Binding-site contacts:
Ligand atom O contacts residue ASN100 of chain 1.A at 2.8 Å (h-bond).
Ligand atom OD2 contacts residue ASN53 of chain 1.B at 3.5 Å.
Ligand atom OD1 contacts residue ASN53 of chain 1.B at 3.2 Å (h-bond).
Ligand atom OH contacts residue GLU100 of chain 1.B at 3.5 Å (salt-bridge).
Ligand atom CE2 contacts residue ARG99 of chain 1.B at 3.4 Å.
Ligand atom N contacts residue TYR57 of chain 1.B at 3.6 Å.
Ligand atom CD2 contacts residue GLU104 of chain 1.B at 3.3 Å.
Ligand atom OH contacts residue ASN105 of chain 1.B at 3.2 Å (h-bond).
Ligand atom CG2 contacts residue ASN53 of chain 1.B at 3.2 Å.
Ligand atom CE1 contacts residue ARG99 of chain 1.B at 3.6 Å.
Ligand atom CG2 contacts residue ARG101 of chain 1.B at 3.5 Å.
Ligand atom OH contacts residue GLU104 of chain 1.B at 3.5 Å.
Ligand atom N contacts residue TYR59 of chain 1.B at 3.5 Å (h-bond).
Ligand atom OD1 contacts residue ARG99 of chain 1.B at 3.5 Å (salt-bridge).
Ligand atom OD1 contacts residue GLY55 of chain 1.B at 3.2 Å (h-bond).
Ligand atom N contacts residue ASN53 of chain 1.B at 3.3 Å (h-bond).
Ligand atom OD2 contacts residue GLY55 of chain 1.B at 3.0 Å (h-bond).
Ligand atom CE2 contacts residue ASP97 of chain 1.A at 3.1 Å.
Ligand atom CB contacts residue ASN100 of chain 1.A at 3.2 Å.
Ligand atom CZ contacts residue GLU104 of chain 1.B at 3.6 Å.
Ligand atom OH contacts residue ARG101 of chain 1.B at 3.5 Å (salt-bridge).
Ligand atom CB contacts residue TYR59 of chain 1.B at 3.2 Å (hydrophobic).
Ligand atom OD2 contacts residue GLY54 of chain 1.B at 2.6 Å (h-bond).
Ligand atom CB contacts residue ASP97 of chain 1.A at 3.5 Å.
Ligand atom CG contacts residue SER52 of chain 1.B at 3.5 Å.
Ligand atom CG contacts residue GLY55 of chain 1.B at 3.1 Å.
Ligand atom CE2 contacts residue GLU104 of chain 1.B at 3.5 Å.
Ligand atom OD1 contacts residue SER52 of chain 1.B at 2.8 Å (h-bond).
Ligand atom OD1 contacts residue TYR57 of chain 1.B at 3.6 Å.
Ligand atom CZ contacts residue ARG99 of chain 1.B at 3.2 Å.
Ligand atom O contacts residue TYR57 of chain 1.B at 3.1 Å.
Ligand atom CB contacts residue GLU104 of chain 1.B at 3.3 Å.
Ligand atom CZ contacts residue GLU100 of chain 1.B at 3.5 Å.
Ligand atom CE1 contacts residue GLU100 of chain 1.B at 3.2 Å.
Ligand atom OH contacts residue GLY106 of chain 1.B at 3.2 Å (h-bond).
Ligand atom CB contacts residue LEU102 of chain 1.A at 3.6 Å (hydrophobic).
Ligand atom OG contacts residue TYR59 of chain 1.B at 2.8 Å (h-bond).
Ligand atom CG contacts residue GLU104 of chain 1.B at 3.5 Å.
Ligand atom O contacts residue SER99 of chain 1.A at 3.4 Å.
Ligand atom CD contacts residue TYR57 of chain 1.B at 3.6 Å (hydrophobic).

This protein binds this small molecule.
Small molecule (SMILES): CC(C)[C@H](NC(=O)[C@H](CC(=O)O)NC(=O)[C@@H](N)Cc1ccc(O)cc1)C(=O)N1CCC[C@H]1C(=O)N[C@@H](CC(=O)O)C(=O)N[C@@H](Cc1ccc(O)cc1)C(=O)N[C@@H](C)C(=O)N[C@@H](CO)C(=O)O

Sequence of chain 1.A:
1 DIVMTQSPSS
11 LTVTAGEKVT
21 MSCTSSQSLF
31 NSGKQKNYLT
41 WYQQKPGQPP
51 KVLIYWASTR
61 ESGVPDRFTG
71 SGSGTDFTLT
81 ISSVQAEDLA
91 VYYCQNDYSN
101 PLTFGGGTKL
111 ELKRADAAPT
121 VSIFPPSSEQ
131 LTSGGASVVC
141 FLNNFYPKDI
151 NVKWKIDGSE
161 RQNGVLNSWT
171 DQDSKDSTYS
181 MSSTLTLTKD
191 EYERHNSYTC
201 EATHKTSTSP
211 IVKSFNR

Sequence of chain 1.B:
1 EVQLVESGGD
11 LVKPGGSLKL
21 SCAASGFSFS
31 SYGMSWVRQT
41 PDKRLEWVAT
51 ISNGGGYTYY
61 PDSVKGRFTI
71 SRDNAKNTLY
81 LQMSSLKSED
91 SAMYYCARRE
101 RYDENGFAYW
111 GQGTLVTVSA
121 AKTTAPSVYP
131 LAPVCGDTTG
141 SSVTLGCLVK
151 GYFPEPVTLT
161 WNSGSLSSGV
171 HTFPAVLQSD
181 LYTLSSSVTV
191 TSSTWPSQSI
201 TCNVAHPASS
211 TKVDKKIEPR